Binding-site contacts:
Ligand atom C12 contacts residue LEU146 of chain 1.D at 3.8 Å (hydrophobic).
Ligand atom C19 contacts residue ILE21 of chain 1.D at 3.4 Å (hydrophobic).
Ligand atom N29 contacts residue CYS95 of chain 1.D at 2.9 Å (h-bond).
Ligand atom C2 contacts residue ILE21 of chain 1.D at 3.8 Å (hydrophobic).
Ligand atom N10 contacts residue GLU93 of chain 1.D at 3.9 Å.
Ligand atom C11 contacts residue LEU146 of chain 1.D at 3.6 Å (hydrophobic).
Ligand atom C19 contacts residue GLY98 of chain 1.D at 3.8 Å.
Ligand atom C22 contacts residue THR96 of chain 1.D at 3.9 Å.
Ligand atom C11 contacts residue GLU93 of chain 1.D at 3.4 Å.
Ligand atom C22 contacts residue CYS95 of chain 1.D at 3.4 Å (hydrophobic).
Ligand atom F16 contacts residue MET92 of chain 1.D at 3.5 Å.
Ligand atom C23 contacts residue ILE21 of chain 1.D at 3.7 Å (hydrophobic).
Ligand atom N14 contacts residue ILE21 of chain 1.D at 3.8 Å.
Ligand atom N8 contacts residue VAL29 of chain 1.D at 3.9 Å.
Ligand atom F18 contacts residue VAL77 of chain 1.D at 3.7 Å.
Ligand atom C21 contacts residue CYS95 of chain 1.D at 3.5 Å (hydrophobic).
Ligand atom F16 contacts residue ALA45 of chain 1.D at 3.6 Å.
Ligand atom C21 contacts residue GLY98 of chain 1.D at 3.6 Å.
Ligand atom C11 contacts residue ALA45 of chain 1.D at 3.7 Å (hydrophobic).
Ligand atom C25 contacts residue THR96 of chain 1.D at 3.9 Å.
Ligand atom N5 contacts residue LEU146 of chain 1.D at 3.9 Å.
Ligand atom C25 contacts residue ARG19 of chain 1.D at 3.5 Å.
Ligand atom C21 contacts residue ILE21 of chain 1.D at 3.7 Å (hydrophobic).
Ligand atom C12 contacts residue ALA45 of chain 1.D at 3.7 Å (hydrophobic).
Ligand atom C22 contacts residue GLY98 of chain 1.D at 3.5 Å.
Ligand atom N29 contacts residue LEU94 of chain 1.D at 3.8 Å.
Ligand atom C9 contacts residue CYS95 of chain 1.D at 3.9 Å (hydrophobic).
Ligand atom N27 contacts residue ILE21 of chain 1.D at 3.7 Å.
Ligand atom C26 contacts residue ARG19 of chain 1.D at 3.7 Å.
Ligand atom N10 contacts residue LEU146 of chain 1.D at 3.8 Å.
Ligand atom F18 contacts residue MET92 of chain 1.D at 3.2 Å.
Ligand atom F18 contacts residue GLU93 of chain 1.D at 3.7 Å.
Ligand atom C23 contacts residue GLY98 of chain 1.D at 3.7 Å.
Ligand atom C11 contacts residue CYS95 of chain 1.D at 3.9 Å (hydrophobic).
Ligand atom O28 contacts residue ARG19 of chain 1.D at 3.4 Å (salt-bridge).
Ligand atom F17 contacts residue ASP157 of chain 1.D at 3.2 Å.
Ligand atom N10 contacts residue CYS95 of chain 1.D at 3.1 Å (h-bond).
Ligand atom C24 contacts residue GLY98 of chain 1.D at 3.5 Å.
Ligand atom C20 contacts residue GLY98 of chain 1.D at 3.8 Å.
Ligand atom C7 contacts residue VAL29 of chain 1.D at 3.8 Å (hydrophobic).

The protein below binds the small molecule below.
Small molecule (SMILES): O=C1Cc2cc(Nc3ncc(C(F)(F)F)c(NCc4cccnc4)n3)ccc2N1

Sequence of chain 1.D:
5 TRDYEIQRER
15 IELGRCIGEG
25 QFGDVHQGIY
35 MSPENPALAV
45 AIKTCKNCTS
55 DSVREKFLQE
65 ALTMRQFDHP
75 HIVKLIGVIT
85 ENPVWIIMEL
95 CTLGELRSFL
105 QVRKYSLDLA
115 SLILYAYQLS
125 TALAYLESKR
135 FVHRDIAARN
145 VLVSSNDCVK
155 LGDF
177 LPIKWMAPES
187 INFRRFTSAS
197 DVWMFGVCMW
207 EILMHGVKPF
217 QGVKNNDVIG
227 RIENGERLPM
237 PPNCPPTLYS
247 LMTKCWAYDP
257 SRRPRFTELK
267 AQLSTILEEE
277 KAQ